Binding-site contacts:
Ligand atom C3 contacts residue ASN278 of chain 1.I at 3.8 Å.
Ligand atom O5 contacts residue ASN278 of chain 1.I at 2.4 Å (h-bond).
Ligand atom C3 contacts residue SER458 of chain 1.I at 4.4 Å.
Ligand atom C4 contacts residue ASN278 of chain 1.I at 4.2 Å.
Ligand atom N2 contacts residue SER458 of chain 1.I at 3.4 Å.
Ligand atom C2 contacts residue ASN278 of chain 1.I at 2.5 Å.
Ligand atom O6 contacts residue ARG455 of chain 1.I at 3.8 Å.
Ligand atom C2 contacts residue SER458 of chain 1.I at 4.0 Å.
Ligand atom C6 contacts residue GLY393 of chain 1.I at 3.8 Å.
Ligand atom C1 contacts residue SER458 of chain 1.I at 3.7 Å.
Ligand atom C1 contacts residue ASN278 of chain 1.I at 1.4 Å.
Ligand atom C3 contacts residue SER457 of chain 1.I at 3.3 Å.
Ligand atom O7 contacts residue ASN391 of chain 1.I at 3.4 Å (h-bond).
Ligand atom C8 contacts residue ASN391 of chain 1.I at 3.5 Å.
Ligand atom O6 contacts residue GLY393 of chain 1.I at 4.0 Å.
Ligand atom O5 contacts residue NAG1 of chain 1.SA at 3.6 Å.
Ligand atom C2 contacts residue SER457 of chain 1.I at 4.2 Å.
Ligand atom C8 contacts residue LEU277 of chain 1.I at 3.8 Å (hydrophobic).
Ligand atom O4 contacts residue SER225 of chain 1.I at 4.2 Å.
Ligand atom O5 contacts residue SER457 of chain 1.I at 4.4 Å.
Ligand atom C8 contacts residue VAL270 of chain 1.I at 3.9 Å (hydrophobic).
Ligand atom O3 contacts residue SER457 of chain 1.I at 4.2 Å.
Ligand atom O7 contacts residue VAL270 of chain 1.I at 4.3 Å.
Ligand atom N2 contacts residue ASN278 of chain 1.I at 2.9 Å (h-bond).
Ligand atom C6 contacts residue GLY393 of chain 1.I at 3.9 Å.
Ligand atom O4 contacts residue SER457 of chain 1.I at 3.5 Å (h-bond).
Ligand atom C6 contacts residue NAG1 of chain 1.SA at 3.7 Å.
Ligand atom C1 contacts residue SER457 of chain 1.I at 4.1 Å.
Ligand atom O7 contacts residue SER457 of chain 1.I at 3.7 Å.
Ligand atom C7 contacts residue VAL270 of chain 1.I at 4.3 Å (hydrophobic).
Ligand atom C7 contacts residue ASN391 of chain 1.I at 3.6 Å.
Ligand atom O7 contacts residue ASN278 of chain 1.I at 4.3 Å.
Ligand atom O7 contacts residue PRO228 of chain 1.I at 4.4 Å.
Ligand atom C4 contacts residue SER457 of chain 1.I at 3.7 Å.
Ligand atom O2 contacts residue GLU227 of chain 1.I at 4.2 Å.
Ligand atom C5 contacts residue SER457 of chain 1.I at 3.6 Å.
Ligand atom C7 contacts residue ASN278 of chain 1.I at 3.8 Å.
Ligand atom C5 contacts residue ASN278 of chain 1.I at 3.7 Å.
Ligand atom C5 contacts residue NAG1 of chain 1.SA at 4.1 Å.
Ligand atom O6 contacts residue GLY393 of chain 1.I at 3.9 Å.

Sequence of chain 1.I:
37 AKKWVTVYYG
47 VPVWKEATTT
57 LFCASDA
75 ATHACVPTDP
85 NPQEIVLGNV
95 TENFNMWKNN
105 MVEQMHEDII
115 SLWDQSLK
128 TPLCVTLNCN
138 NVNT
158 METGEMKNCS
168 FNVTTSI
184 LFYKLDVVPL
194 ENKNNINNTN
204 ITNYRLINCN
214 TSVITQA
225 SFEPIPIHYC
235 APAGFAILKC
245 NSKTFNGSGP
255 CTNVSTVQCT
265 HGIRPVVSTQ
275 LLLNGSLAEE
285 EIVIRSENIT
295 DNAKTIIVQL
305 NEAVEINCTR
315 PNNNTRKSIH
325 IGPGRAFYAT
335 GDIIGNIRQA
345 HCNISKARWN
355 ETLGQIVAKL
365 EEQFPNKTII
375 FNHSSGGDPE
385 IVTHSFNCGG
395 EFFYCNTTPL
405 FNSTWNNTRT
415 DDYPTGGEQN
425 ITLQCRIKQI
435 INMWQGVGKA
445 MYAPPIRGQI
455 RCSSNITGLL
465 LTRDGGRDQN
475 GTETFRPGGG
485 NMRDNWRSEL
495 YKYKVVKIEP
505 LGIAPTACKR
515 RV

This small molecule binds to this protein.
Small molecule (SMILES): CC(=O)N[C@H]1[C@H](O[C@H]2[C@H](O)[C@@H](NC(C)=O)CO[C@@H]2CO)O[C@H](CO)[C@@H](O[C@@H]2O[C@H](CO)[C@@H](O)[C@H](O[C@H]3O[C@H](CO)[C@@H](O)[C@H](O)[C@@H]3O)[C@@H]2O)[C@@H]1O